This protein binds this small molecule.
Small molecule (SMILES): Nc1ccccc1N1CCOCC1

Binding-site contacts:
Ligand atom C1 contacts residue GLN123 of chain 1.A at 3.4 Å.
Ligand atom C1 contacts residue VAL92 of chain 1.A at 4.2 Å (hydrophobic).
Ligand atom N contacts residue PRO89 of chain 1.A at 4.3 Å.
Ligand atom C5 contacts residue PRO89 of chain 1.A at 3.8 Å (hydrophobic).
Ligand atom C6 contacts residue PHE135 of chain 1.A at 3.7 Å (hydrophobic).
Ligand atom C2 contacts residue MET133 of chain 1.A at 3.7 Å (hydrophobic).
Ligand atom C6 contacts residue MET133 of chain 1.A at 4.1 Å (hydrophobic).
Ligand atom C7 contacts residue MET133 of chain 1.A at 4.2 Å (hydrophobic).
Ligand atom C1 contacts residue ALA122 of chain 1.A at 3.8 Å (hydrophobic).
Ligand atom C7 contacts residue PHE135 of chain 1.A at 3.6 Å (hydrophobic).
Ligand atom C2 contacts residue VAL92 of chain 1.A at 4.4 Å (hydrophobic).
Ligand atom N1 contacts residue PHE135 of chain 1.A at 4.4 Å.
Ligand atom C4 contacts residue PRO89 of chain 1.A at 4.3 Å (hydrophobic).
Ligand atom C2 contacts residue GLN123 of chain 1.A at 3.3 Å.
Ligand atom C contacts residue ALA122 of chain 1.A at 3.9 Å (hydrophobic).
Ligand atom C contacts residue VAL92 of chain 1.A at 4.5 Å (hydrophobic).
Ligand atom N1 contacts residue MET133 of chain 1.A at 3.4 Å.
Ligand atom C9 contacts residue MET133 of chain 1.A at 3.8 Å (hydrophobic).
Ligand atom C contacts residue PRO89 of chain 1.A at 3.9 Å (hydrophobic).
Ligand atom C7 contacts residue ILE134 of chain 1.A at 3.0 Å (hydrophobic).
Ligand atom C8 contacts residue ILE134 of chain 1.A at 4.5 Å (hydrophobic).
Ligand atom C3 contacts residue MET133 of chain 1.A at 4.0 Å (hydrophobic).
Ligand atom O contacts residue ILE134 of chain 1.A at 3.3 Å (h-bond).
Ligand atom C8 contacts residue MET133 of chain 1.A at 3.9 Å (hydrophobic).

Sequence of chain 1.A:
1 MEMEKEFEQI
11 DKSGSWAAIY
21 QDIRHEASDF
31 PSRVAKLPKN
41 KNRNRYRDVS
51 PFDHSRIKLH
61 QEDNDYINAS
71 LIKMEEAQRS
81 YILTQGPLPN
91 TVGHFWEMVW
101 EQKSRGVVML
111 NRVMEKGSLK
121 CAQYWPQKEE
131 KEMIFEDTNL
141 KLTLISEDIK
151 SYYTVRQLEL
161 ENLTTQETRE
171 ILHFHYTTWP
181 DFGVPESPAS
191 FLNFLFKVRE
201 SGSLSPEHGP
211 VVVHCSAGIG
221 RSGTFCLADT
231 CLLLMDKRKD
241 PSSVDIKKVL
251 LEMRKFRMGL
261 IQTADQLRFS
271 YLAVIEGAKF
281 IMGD